A protein and the small-molecule ligand that binds it are described below.
Small molecule (SMILES): O=C(O)CC(=O)Cl

Binding-site contacts:
Ligand atom CAK contacts residue PRO1 of chain 2.D at 3.4 Å (hydrophobic).
Ligand atom OAM contacts residue PRO1 of chain 2.D at 3.6 Å.
Ligand atom OAM contacts residue GLN73 of chain 2.D at 2.8 Å (h-bond).
Ligand atom CAK contacts residue TRP114 of chain 2.D at 3.6 Å (hydrophobic).
Ligand atom CAK contacts residue TYR123 of chain 2.D at 3.6 Å (hydrophobic).
Ligand atom CAH contacts residue LEU2 of chain 2.D at 4.5 Å (hydrophobic).
Ligand atom OAL contacts residue TYR123 of chain 2.D at 2.7 Å (h-bond).
Ligand atom OAI contacts residue ASP37 of chain 2.D at 2.6 Å (salt-bridge).
Ligand atom OAL contacts residue TRP114 of chain 2.D at 3.7 Å.
Ligand atom OAI contacts residue TYR123 of chain 2.D at 3.5 Å (h-bond).
Ligand atom OAM contacts residue THR72 of chain 2.D at 2.6 Å (h-bond).
Ligand atom CAH contacts residue ASP37 of chain 2.D at 3.7 Å.
Ligand atom OAL contacts residue GLN73 of chain 2.D at 2.9 Å (h-bond).
Ligand atom CAJ contacts residue LEU2 of chain 2.D at 4.3 Å (hydrophobic).
Ligand atom OAI contacts residue PRO1 of chain 2.D at 2.1 Å (h-bond).
Ligand atom CAJ contacts residue PRO1 of chain 2.D at 2.5 Å (hydrophobic).
Ligand atom CAH contacts residue TYR123 of chain 2.D at 4.0 Å (hydrophobic).
Ligand atom OAL contacts residue PRO1 of chain 2.D at 4.3 Å.
Ligand atom CAJ contacts residue TRP114 of chain 2.D at 3.6 Å (hydrophobic).
Ligand atom CAJ contacts residue TYR123 of chain 2.D at 4.0 Å (hydrophobic).
Ligand atom OAM contacts residue TRP114 of chain 2.D at 3.7 Å.
Ligand atom CAK contacts residue GLN73 of chain 2.D at 3.8 Å.
Ligand atom OAI contacts residue PHE116 of chain 2.D at 4.4 Å.
Ligand atom CAH contacts residue PRO1 of chain 2.D at 1.4 Å (hydrophobic).
Ligand atom OAM contacts residue PHE71 of chain 2.D at 4.2 Å.
Ligand atom CAK contacts residue THR72 of chain 2.D at 3.8 Å.

Sequence of chain 2.D:
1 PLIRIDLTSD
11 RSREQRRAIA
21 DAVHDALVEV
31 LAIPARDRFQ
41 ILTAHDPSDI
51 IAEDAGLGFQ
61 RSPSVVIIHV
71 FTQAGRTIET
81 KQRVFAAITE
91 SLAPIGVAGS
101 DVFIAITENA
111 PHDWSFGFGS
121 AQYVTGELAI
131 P